A protein and the small-molecule ligand that binds it are described below.
Small molecule (SMILES): COC(=O)C[C@@H]1N=C(c2ccc(Cl)cc2)c2c(sc(C)c2C)-n2c(C)nnc21

Binding-site contacts:
Ligand atom C13 contacts residue TRP28 of chain 1.B at 3.5 Å (hydrophobic).
Ligand atom C4 contacts residue LEU39 of chain 1.B at 3.9 Å (hydrophobic).
Ligand atom C28 contacts residue VAL34 of chain 1.B at 3.8 Å (hydrophobic).
Ligand atom C8 contacts residue VAL93 of chain 1.B at 4.0 Å (hydrophobic).
Ligand atom C13 contacts residue PRO29 of chain 1.B at 3.9 Å (hydrophobic).
Ligand atom CL1 contacts residue MET96 of chain 1.B at 3.7 Å.
Ligand atom C6 contacts residue PRO29 of chain 1.B at 4.1 Å (hydrophobic).
Ligand atom S1 contacts residue VAL34 of chain 1.B at 4.1 Å.
Ligand atom CL1 contacts residue GLU92 of chain 1.B at 3.8 Å.
Ligand atom C28 contacts residue PHE30 of chain 1.B at 3.6 Å (hydrophobic).
Ligand atom O24 contacts residue LEU41 of chain 1.B at 3.9 Å.
Ligand atom C14 contacts residue PRO29 of chain 1.B at 3.8 Å (hydrophobic).
Ligand atom C16 contacts residue HIS91 of chain 1.B at 3.8 Å.
Ligand atom N9 contacts residue VAL93 of chain 1.B at 3.9 Å.
Ligand atom C2 contacts residue LEU39 of chain 1.B at 3.9 Å (hydrophobic).
Ligand atom C13 contacts residue MET96 of chain 1.B at 4.1 Å (hydrophobic).
Ligand atom C14 contacts residue VAL93 of chain 1.B at 3.5 Å (hydrophobic).
Ligand atom C22 contacts residue ASN87 of chain 1.B at 3.4 Å.
Ligand atom N27 contacts residue ASN87 of chain 1.B at 3.6 Å (h-bond).
Ligand atom C5 contacts residue LEU39 of chain 1.B at 4.0 Å (hydrophobic).
Ligand atom O25 contacts residue LEU41 of chain 1.B at 3.7 Å.
Ligand atom C22 contacts residue TYR86 of chain 1.B at 3.9 Å (hydrophobic).
Ligand atom C28 contacts residue PRO29 of chain 1.B at 3.8 Å (hydrophobic).
Ligand atom C11 contacts residue VAL93 of chain 1.B at 4.0 Å (hydrophobic).
Ligand atom C23 contacts residue LEU41 of chain 1.B at 3.8 Å (hydrophobic).
Ligand atom C14 contacts residue TRP28 of chain 1.B at 4.0 Å (hydrophobic).
Ligand atom C13 contacts residue VAL93 of chain 1.B at 4.1 Å (hydrophobic).
Ligand atom N21 contacts residue ASN87 of chain 1.B at 3.0 Å (h-bond).
Ligand atom C12 contacts residue VAL93 of chain 1.B at 3.7 Å (hydrophobic).
Ligand atom C11 contacts residue VAL34 of chain 1.B at 3.9 Å (hydrophobic).
Ligand atom N10 contacts residue VAL93 of chain 1.B at 4.1 Å.
Ligand atom C7 contacts residue TRP28 of chain 1.B at 3.7 Å (hydrophobic).
Ligand atom O24 contacts residue ASN87 of chain 1.B at 3.9 Å.
Ligand atom S1 contacts residue PRO29 of chain 1.B at 3.3 Å (h-bond).
Ligand atom O25 contacts residue LEU39 of chain 1.B at 4.1 Å.
Ligand atom C2 contacts residue PRO29 of chain 1.B at 4.0 Å (hydrophobic).
Ligand atom C22 contacts residue LEU41 of chain 1.B at 4.0 Å (hydrophobic).
Ligand atom C17 contacts residue HIS91 of chain 1.B at 3.6 Å.
Ligand atom C23 contacts residue ASN87 of chain 1.B at 4.0 Å.
Ligand atom N27 contacts residue CYS83 of chain 1.B at 3.9 Å.

Sequence of chain 1.B:
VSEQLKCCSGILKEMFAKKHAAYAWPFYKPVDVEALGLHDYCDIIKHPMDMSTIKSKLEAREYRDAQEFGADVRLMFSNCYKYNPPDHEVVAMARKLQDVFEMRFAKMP